Sequence of chain 1.A:
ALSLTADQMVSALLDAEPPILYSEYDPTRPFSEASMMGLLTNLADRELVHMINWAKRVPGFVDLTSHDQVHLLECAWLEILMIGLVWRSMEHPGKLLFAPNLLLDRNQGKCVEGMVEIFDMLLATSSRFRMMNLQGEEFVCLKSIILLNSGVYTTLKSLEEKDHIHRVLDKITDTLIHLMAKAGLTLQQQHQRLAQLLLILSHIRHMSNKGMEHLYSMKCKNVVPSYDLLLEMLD

Binding-site contacts:
Ligand atom C27 contacts residue TRP110 of chain 1.A at 3.5 Å (hydrophobic).
Ligand atom C34 contacts residue MET148 of chain 1.A at 3.7 Å (hydrophobic).
Ligand atom C21 contacts residue ASP78 of chain 1.A at 3.5 Å.
Ligand atom C22 contacts residue ASP78 of chain 1.A at 3.5 Å.
Ligand atom C7 contacts residue PHE131 of chain 1.A at 3.6 Å (hydrophobic).
Ligand atom C11 contacts residue GLU80 of chain 1.A at 3.6 Å.
Ligand atom N23 contacts residue ASP78 of chain 1.A at 2.9 Å (salt-bridge).
Ligand atom C9 contacts residue LEU118 of chain 1.A at 3.9 Å (hydrophobic).
Ligand atom C8 contacts residue PHE131 of chain 1.A at 3.7 Å (hydrophobic).
Ligand atom O13 contacts residue LEU114 of chain 1.A at 3.4 Å (h-bond).
Ligand atom C18 contacts residue THR74 of chain 1.A at 3.9 Å.
Ligand atom C26 contacts residue ASP78 of chain 1.A at 3.7 Å.
Ligand atom C30 contacts residue LEU252 of chain 1.A at 3.8 Å (hydrophobic).
Ligand atom C21 contacts residue THR74 of chain 1.A at 3.9 Å.
Ligand atom C12 contacts residue LEU73 of chain 1.A at 3.7 Å (hydrophobic).
Ligand atom C15 contacts residue ALA77 of chain 1.A at 3.7 Å (hydrophobic).
Ligand atom O6 contacts residue LEU73 of chain 1.A at 3.4 Å.
Ligand atom C31 contacts residue LEU252 of chain 1.A at 3.5 Å (hydrophobic).
Ligand atom C32 contacts residue HIS251 of chain 1.A at 3.4 Å.
Ligand atom O6 contacts residue PHE131 of chain 1.A at 3.9 Å.
Ligand atom C12 contacts residue PHE131 of chain 1.A at 3.8 Å (hydrophobic).
Ligand atom C19 contacts residue MET70 of chain 1.A at 3.5 Å (hydrophobic).
Ligand atom O13 contacts residue GLU80 of chain 1.A at 3.0 Å (salt-bridge).
Ligand atom O35 contacts residue HIS251 of chain 1.A at 3.3 Å (h-bond).
Ligand atom C31 contacts residue GLY248 of chain 1.A at 3.6 Å.
Ligand atom C17 contacts residue LEU252 of chain 1.A at 3.6 Å (hydrophobic).
Ligand atom C33 contacts residue MET148 of chain 1.A at 3.6 Å (hydrophobic).
Ligand atom C24 contacts residue ASP78 of chain 1.A at 3.7 Å.
Ligand atom O13 contacts residue ARG121 of chain 1.A at 3.6 Å (salt-bridge).
Ligand atom C16 contacts residue ALA77 of chain 1.A at 3.6 Å (hydrophobic).
Ligand atom C1 contacts residue LEU118 of chain 1.A at 3.9 Å (hydrophobic).
Ligand atom C26 contacts residue TRP110 of chain 1.A at 3.5 Å (hydrophobic).
Ligand atom C33 contacts residue HIS251 of chain 1.A at 3.8 Å.
Ligand atom C16 contacts residue LEU252 of chain 1.A at 3.7 Å (hydrophobic).
Ligand atom C26 contacts residue LEU81 of chain 1.A at 3.5 Å (hydrophobic).
Ligand atom O20 contacts residue LEU252 of chain 1.A at 3.7 Å.
Ligand atom O35 contacts residue MET148 of chain 1.A at 3.0 Å.
Ligand atom C12 contacts residue ALA77 of chain 1.A at 3.9 Å (hydrophobic).
Ligand atom C17 contacts residue ALA77 of chain 1.A at 3.8 Å (hydrophobic).
Ligand atom C25 contacts residue LEU81 of chain 1.A at 3.3 Å (hydrophobic).

The small molecule below binds the protein below.
Small molecule (SMILES): CC1=C(c2cccc(O)c2)[C@H](c2ccc(OCCN3CC(CF)C3)cc2)Oc2ccc(O)cc21